A protein and the small-molecule ligand that binds it are described below.
Small molecule (SMILES): CC[C@H](C)[C@H](N)C(=O)N[C@@H](CO)C(=O)N[C@@H](CCC(=O)O)C(=O)N[C@H](C=O)C(C)C

Binding-site contacts:
Ligand atom CA contacts residue VAL4 of chain 11.E at 4.0 Å (hydrophobic).
Ligand atom CB contacts residue VAL4 of chain 11.E at 4.0 Å (hydrophobic).
Ligand atom C contacts residue ALA2 of chain 11.E at 3.6 Å (hydrophobic).
Ligand atom CB contacts residue GLN3 of chain 11.E at 3.6 Å.
Ligand atom CA contacts residue ALA2 of chain 11.E at 3.4 Å (hydrophobic).
Ligand atom O contacts residue VAL4 of chain 11.E at 4.4 Å.
Ligand atom N contacts residue ALA2 of chain 11.E at 2.8 Å (h-bond).
Ligand atom CG2 contacts residue GLN3 of chain 11.E at 3.9 Å.
Ligand atom CG2 contacts residue SER5 of chain 11.E at 3.2 Å.
Ligand atom C contacts residue ALA2 of chain 11.E at 4.2 Å (hydrophobic).
Ligand atom CG2 contacts residue ALA2 of chain 11.E at 4.3 Å (hydrophobic).
Ligand atom N contacts residue ALA2 of chain 11.E at 4.3 Å.
Ligand atom CD contacts residue VAL4 of chain 11.E at 3.8 Å (hydrophobic).
Ligand atom OG contacts residue GLN3 of chain 11.E at 3.3 Å (h-bond).
Ligand atom CB contacts residue ALA2 of chain 11.E at 3.5 Å (hydrophobic).
Ligand atom C contacts residue VAL4 of chain 11.E at 3.5 Å (hydrophobic).
Ligand atom OE1 contacts residue VAL4 of chain 11.E at 3.3 Å (h-bond).
Ligand atom CB contacts residue VAL4 of chain 11.E at 4.2 Å (hydrophobic).
Ligand atom N contacts residue VAL4 of chain 11.E at 4.1 Å.
Ligand atom CA contacts residue GLN3 of chain 11.E at 4.3 Å.
Ligand atom O contacts residue VAL4 of chain 11.E at 4.2 Å.
Ligand atom OE2 contacts residue VAL4 of chain 11.E at 3.6 Å.
Ligand atom C contacts residue VAL4 of chain 11.E at 4.5 Å (hydrophobic).
Ligand atom N contacts residue VAL4 of chain 11.E at 3.0 Å (h-bond).
Ligand atom CG1 contacts residue GLN3 of chain 11.E at 3.0 Å.
Ligand atom CA contacts residue VAL4 of chain 11.E at 3.5 Å (hydrophobic).
Ligand atom CG2 contacts residue VAL4 of chain 11.E at 3.4 Å (hydrophobic).
Ligand atom CB contacts residue ALA2 of chain 11.E at 4.0 Å (hydrophobic).
Ligand atom N contacts residue GLN3 of chain 11.E at 4.5 Å.
Ligand atom C contacts residue VAL4 of chain 11.E at 4.4 Å (hydrophobic).
Ligand atom C contacts residue GLN3 of chain 11.E at 3.8 Å.
Ligand atom CB contacts residue GLN3 of chain 11.E at 4.1 Å.
Ligand atom O contacts residue GLN3 of chain 11.E at 3.0 Å (h-bond).
Ligand atom CA contacts residue ALA2 of chain 11.E at 3.8 Å (hydrophobic).

Sequence of chain 11.E:
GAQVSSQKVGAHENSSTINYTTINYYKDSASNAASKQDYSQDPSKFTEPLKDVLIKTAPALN